Binding-site contacts:
Ligand atom O6 contacts residue ASN318 of chain 56.E at 3.3 Å.
Ligand atom O5 contacts residue SER284 of chain 56.E at 4.4 Å.
Ligand atom C6 contacts residue SER284 of chain 56.E at 3.2 Å.
Ligand atom C6 contacts residue ASN318 of chain 56.E at 3.3 Å.
Ligand atom O6 contacts residue SER284 of chain 56.E at 2.9 Å (h-bond).
Ligand atom C5 contacts residue SER284 of chain 56.E at 4.5 Å.
Ligand atom O4 contacts residue ASN318 of chain 56.E at 4.4 Å.

Sequence of chain 56.E:
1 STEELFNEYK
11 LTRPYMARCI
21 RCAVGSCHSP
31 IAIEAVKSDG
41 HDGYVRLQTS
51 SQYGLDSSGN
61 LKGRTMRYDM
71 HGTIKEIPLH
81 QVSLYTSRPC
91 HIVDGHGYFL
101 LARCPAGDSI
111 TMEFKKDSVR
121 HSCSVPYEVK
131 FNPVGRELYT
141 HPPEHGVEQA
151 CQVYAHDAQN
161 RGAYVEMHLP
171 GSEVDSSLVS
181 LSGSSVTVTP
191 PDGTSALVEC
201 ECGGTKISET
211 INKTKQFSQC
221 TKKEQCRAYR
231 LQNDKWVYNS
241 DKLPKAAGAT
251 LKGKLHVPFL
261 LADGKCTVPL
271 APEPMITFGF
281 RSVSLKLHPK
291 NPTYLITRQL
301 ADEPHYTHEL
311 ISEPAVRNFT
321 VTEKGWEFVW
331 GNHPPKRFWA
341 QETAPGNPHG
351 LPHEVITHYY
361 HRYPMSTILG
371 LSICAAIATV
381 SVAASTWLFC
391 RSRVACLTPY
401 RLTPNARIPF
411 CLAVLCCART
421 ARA

A small-molecule ligand and the protein it binds are described below.
Small molecule (SMILES): CC(=O)N[C@@H]1[C@@H](O)[C@H](O)[C@@H](CO)O[C@H]1O